This protein binds this small molecule.
Small molecule (SMILES): COc1cc(-c2cnn(C)c2)ccc1Nc1ncc2ccnc(NCC(C)(C)C)c2n1

Sequence of chain 1.A:
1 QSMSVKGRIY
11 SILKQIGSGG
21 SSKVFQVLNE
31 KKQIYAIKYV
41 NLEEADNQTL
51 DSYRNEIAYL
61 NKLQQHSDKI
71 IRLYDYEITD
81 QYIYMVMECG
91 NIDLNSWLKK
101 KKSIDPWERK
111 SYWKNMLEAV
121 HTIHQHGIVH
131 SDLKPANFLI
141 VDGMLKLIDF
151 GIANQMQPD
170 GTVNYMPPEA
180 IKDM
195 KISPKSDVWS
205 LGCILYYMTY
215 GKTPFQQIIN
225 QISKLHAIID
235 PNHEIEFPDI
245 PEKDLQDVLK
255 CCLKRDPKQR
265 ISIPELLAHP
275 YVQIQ

Binding-site contacts:
Ligand atom C2 contacts residue ALA36 of chain 1.A at 3.4 Å (hydrophobic).
Ligand atom C10 contacts residue ASN91 of chain 1.A at 3.5 Å.
Ligand atom N2 contacts residue LEU139 of chain 1.A at 3.6 Å.
Ligand atom C3 contacts residue LEU139 of chain 1.A at 3.4 Å (hydrophobic).
Ligand atom C13 contacts residue ASP93 of chain 1.A at 3.7 Å.
Ligand atom O contacts residue ILE16 of chain 1.A at 3.8 Å.
Ligand atom N2 contacts residue ILE16 of chain 1.A at 3.8 Å.
Ligand atom C20 contacts residue ASP93 of chain 1.A at 3.6 Å.
Ligand atom C13 contacts residue SER96 of chain 1.A at 3.6 Å.
Ligand atom C4 contacts residue ILE16 of chain 1.A at 3.6 Å (hydrophobic).
Ligand atom C9 contacts residue ASN91 of chain 1.A at 3.5 Å.
Ligand atom C3 contacts residue GLY90 of chain 1.A at 3.8 Å.
Ligand atom C10 contacts residue GLN26 of chain 1.A at 3.4 Å.
Ligand atom C2 contacts residue LEU139 of chain 1.A at 3.6 Å (hydrophobic).
Ligand atom N2 contacts residue GLY90 of chain 1.A at 3.2 Å (h-bond).
Ligand atom N4 contacts residue SER96 of chain 1.A at 3.6 Å (h-bond).
Ligand atom C15 contacts residue ILE71 of chain 1.A at 3.8 Å (hydrophobic).
Ligand atom C10 contacts residue GLY90 of chain 1.A at 3.6 Å.
Ligand atom N contacts residue CYS89 of chain 1.A at 3.7 Å.
Ligand atom C5 contacts residue ASP93 of chain 1.A at 3.8 Å.
Ligand atom C5 contacts residue ILE16 of chain 1.A at 3.6 Å (hydrophobic).
Ligand atom O contacts residue ASN91 of chain 1.A at 3.5 Å (h-bond).
Ligand atom C22 contacts residue MET156 of chain 1.A at 3.5 Å (hydrophobic).
Ligand atom C8 contacts residue ASN91 of chain 1.A at 3.4 Å.
Ligand atom O contacts residue GLY90 of chain 1.A at 2.9 Å (h-bond).
Ligand atom C12 contacts residue ILE92 of chain 1.A at 3.6 Å (hydrophobic).
Ligand atom C7 contacts residue ILE92 of chain 1.A at 3.7 Å (hydrophobic).
Ligand atom C16 contacts residue ILE148 of chain 1.A at 3.5 Å (hydrophobic).
Ligand atom C6 contacts residue ASP93 of chain 1.A at 3.5 Å.
Ligand atom C6 contacts residue ILE16 of chain 1.A at 3.7 Å (hydrophobic).
Ligand atom C4 contacts residue GLY90 of chain 1.A at 3.7 Å.
Ligand atom N1 contacts residue LEU139 of chain 1.A at 3.7 Å.
Ligand atom C20 contacts residue ALA136 of chain 1.A at 3.4 Å (hydrophobic).
Ligand atom N contacts residue GLY90 of chain 1.A at 3.0 Å (h-bond).
Ligand atom C9 contacts residue GLY90 of chain 1.A at 3.6 Å.
Ligand atom N contacts residue LEU139 of chain 1.A at 3.6 Å.
Ligand atom C6 contacts residue ILE92 of chain 1.A at 3.6 Å (hydrophobic).
Ligand atom C11 contacts residue ILE92 of chain 1.A at 3.7 Å (hydrophobic).
Ligand atom C2 contacts residue GLU88 of chain 1.A at 3.6 Å.
Ligand atom C14 contacts residue SER96 of chain 1.A at 3.3 Å.